This protein binds this small molecule.
Small molecule (SMILES): NS(=O)(=O)c1ccc(NC(=O)Cc2cccs2)cc1

Sequence of chain 1.A:
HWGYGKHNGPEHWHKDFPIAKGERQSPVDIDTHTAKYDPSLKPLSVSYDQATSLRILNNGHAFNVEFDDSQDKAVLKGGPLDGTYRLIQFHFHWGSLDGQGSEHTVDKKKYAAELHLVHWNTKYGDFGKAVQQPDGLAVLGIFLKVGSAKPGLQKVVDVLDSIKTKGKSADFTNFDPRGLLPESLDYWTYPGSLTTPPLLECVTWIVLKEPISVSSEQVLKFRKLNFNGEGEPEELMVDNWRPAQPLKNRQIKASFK

Binding-site contacts:
Ligand atom C04 contacts residue GOL1 of chain 1.C at 3.6 Å.
Ligand atom C06 contacts residue VAL118 of chain 1.A at 4.0 Å (hydrophobic).
Ligand atom N01 contacts residue THR195 of chain 1.A at 2.8 Å (h-bond).
Ligand atom O02 contacts residue VAL139 of chain 1.A at 4.0 Å.
Ligand atom C03 contacts residue GOL1 of chain 1.C at 3.8 Å.
Ligand atom C06 contacts residue LEU194 of chain 1.A at 3.9 Å (hydrophobic).
Ligand atom C06 contacts residue HIS91 of chain 1.A at 3.9 Å.
Ligand atom N01 contacts residue HIS116 of chain 1.A at 3.5 Å (h-bond).
Ligand atom N01 contacts residue ZN1 of chain 1.B at 2.0 Å.
Ligand atom O08 contacts residue GOL1 of chain 1.E at 2.5 Å (h-bond).
Ligand atom N07 contacts residue GOL1 of chain 1.C at 3.9 Å.
Ligand atom O01 contacts residue LEU194 of chain 1.A at 3.3 Å.
Ligand atom O02 contacts residue HIS116 of chain 1.A at 3.6 Å (h-bond).
Ligand atom O02 contacts residue HIS91 of chain 1.A at 3.3 Å.
Ligand atom C08 contacts residue GOL1 of chain 1.E at 3.5 Å.
Ligand atom N01 contacts residue HIS91 of chain 1.A at 3.3 Å (h-bond).
Ligand atom C13 contacts residue VAL131 of chain 1.A at 3.8 Å (hydrophobic).
Ligand atom C08 contacts residue PHE127 of chain 1.A at 4.0 Å (hydrophobic).
Ligand atom C02 contacts residue LEU194 of chain 1.A at 3.9 Å (hydrophobic).
Ligand atom O08 contacts residue GOL1 of chain 1.C at 4.0 Å.
Ligand atom C03 contacts residue THR196 of chain 1.A at 3.2 Å.
Ligand atom C08 contacts residue GOL1 of chain 1.C at 4.0 Å.
Ligand atom O01 contacts residue THR195 of chain 1.A at 3.0 Å (h-bond).
Ligand atom C11 contacts residue PHE127 of chain 1.A at 3.8 Å (hydrophobic).
Ligand atom C05 contacts residue LEU194 of chain 1.A at 4.0 Å (hydrophobic).
Ligand atom S01 contacts residue HIS116 of chain 1.A at 4.1 Å.
Ligand atom O02 contacts residue ZN1 of chain 1.B at 3.1 Å.
Ligand atom C10 contacts residue PHE127 of chain 1.A at 3.9 Å (hydrophobic).
Ligand atom N01 contacts residue HIS93 of chain 1.A at 3.3 Å (h-bond).
Ligand atom S01 contacts residue THR195 of chain 1.A at 3.9 Å.
Ligand atom O02 contacts residue VAL118 of chain 1.A at 3.8 Å.
Ligand atom S14 contacts residue PRO198 of chain 1.A at 3.7 Å.
Ligand atom S01 contacts residue HIS91 of chain 1.A at 3.9 Å.
Ligand atom C05 contacts residue GOL1 of chain 1.C at 3.7 Å.
Ligand atom O01 contacts residue TRP205 of chain 1.A at 3.6 Å.
Ligand atom C02 contacts residue THR196 of chain 1.A at 3.5 Å.
Ligand atom C01 contacts residue LEU194 of chain 1.A at 3.9 Å (hydrophobic).
Ligand atom S01 contacts residue ZN1 of chain 1.B at 3.1 Å.
Ligand atom C05 contacts residue GLN89 of chain 1.A at 3.9 Å.
Ligand atom O08 contacts residue PHE127 of chain 1.A at 3.3 Å.